Binding-site contacts:
Ligand atom C5 contacts residue ASN113 of chain 1.A at 3.7 Å.
Ligand atom C7 contacts residue SER120 of chain 1.A at 4.2 Å.
Ligand atom C8 contacts residue TYR121 of chain 1.A at 3.5 Å (hydrophobic).
Ligand atom C8 contacts residue ASP118 of chain 1.A at 4.0 Å.
Ligand atom C1 contacts residue ASN113 of chain 1.A at 1.4 Å.
Ligand atom N2 contacts residue TYR121 of chain 1.A at 4.0 Å.
Ligand atom O2 contacts residue SER120 of chain 1.A at 3.8 Å.
Ligand atom C7 contacts residue ASN113 of chain 1.A at 3.3 Å.
Ligand atom C2 contacts residue ASN113 of chain 1.A at 2.4 Å.
Ligand atom C8 contacts residue SER120 of chain 1.A at 3.0 Å.
Ligand atom N2 contacts residue ASN113 of chain 1.A at 2.8 Å (h-bond).
Ligand atom C7 contacts residue TYR121 of chain 1.A at 3.8 Å (hydrophobic).
Ligand atom C4 contacts residue ASN113 of chain 1.A at 4.3 Å.
Ligand atom C2 contacts residue SER120 of chain 1.A at 4.3 Å.
Ligand atom O7 contacts residue ASP118 of chain 1.A at 4.3 Å.
Ligand atom O5 contacts residue ASN113 of chain 1.A at 2.4 Å (h-bond).
Ligand atom C3 contacts residue ASN113 of chain 1.A at 3.8 Å.
Ligand atom O7 contacts residue ASN113 of chain 1.A at 3.2 Å (h-bond).
Ligand atom O7 contacts residue TYR121 of chain 1.A at 4.2 Å.

This small molecule binds to this protein.
Small molecule (SMILES): CC(=O)N[C@H]1[C@H](O[C@H]2[C@H](O[C@@H]3O[C@@H](C)[C@@H](O)[C@@H](O)[C@@H]3O)[C@@H](NC(C)=O)CO[C@@H]2CO)O[C@H](CO)[C@@H](O)[C@@H]1O

Sequence of chain 1.A:
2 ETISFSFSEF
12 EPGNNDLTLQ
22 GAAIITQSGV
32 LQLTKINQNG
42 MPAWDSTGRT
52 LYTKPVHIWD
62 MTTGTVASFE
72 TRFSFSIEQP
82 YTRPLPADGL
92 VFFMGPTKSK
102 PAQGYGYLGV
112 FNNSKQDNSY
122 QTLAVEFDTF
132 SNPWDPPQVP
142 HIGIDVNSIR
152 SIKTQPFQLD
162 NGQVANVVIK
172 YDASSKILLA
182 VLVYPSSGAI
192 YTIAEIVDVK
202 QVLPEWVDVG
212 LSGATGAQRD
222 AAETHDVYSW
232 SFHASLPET